Binding-site contacts:
Ligand atom C7 contacts residue SER333 of chain 3.D at 4.4 Å.
Ligand atom C8 contacts residue ASN332 of chain 3.D at 4.3 Å.
Ligand atom C7 contacts residue ASN355 of chain 3.D at 4.5 Å.
Ligand atom O7 contacts residue NAG1 of chain 3.R at 3.1 Å (h-bond).
Ligand atom C1 contacts residue SER357 of chain 3.D at 3.7 Å.
Ligand atom O5 contacts residue ASN332 of chain 3.D at 2.4 Å (h-bond).
Ligand atom C4 contacts residue NAG1 of chain 3.R at 3.7 Å.
Ligand atom O7 contacts residue ASN355 of chain 3.D at 3.3 Å (h-bond).
Ligand atom N2 contacts residue NAG1 of chain 3.R at 4.2 Å.
Ligand atom O3 contacts residue NAG2 of chain 3.R at 3.3 Å (h-bond).
Ligand atom O5 contacts residue SER357 of chain 3.D at 4.0 Å.
Ligand atom C1 contacts residue ASN332 of chain 3.D at 1.4 Å.
Ligand atom O3 contacts residue NAG1 of chain 3.R at 3.2 Å (h-bond).
Ligand atom O4 contacts residue NAG2 of chain 3.R at 3.1 Å (h-bond).
Ligand atom C8 contacts residue SER333 of chain 3.D at 4.3 Å.
Ligand atom C2 contacts residue ASN332 of chain 3.D at 2.5 Å.
Ligand atom N2 contacts residue SER357 of chain 3.D at 4.5 Å.
Ligand atom C2 contacts residue SER357 of chain 3.D at 4.0 Å.
Ligand atom C8 contacts residue NAG1 of chain 3.R at 3.9 Å.
Ligand atom O4 contacts residue NAG1 of chain 3.R at 4.3 Å.
Ligand atom O6 contacts residue NAG1 of chain 3.R at 4.4 Å.
Ligand atom C1 contacts residue SER333 of chain 3.D at 4.2 Å.
Ligand atom O7 contacts residue SER357 of chain 3.D at 3.1 Å (h-bond).
Ligand atom C7 contacts residue ASN332 of chain 3.D at 3.2 Å.
Ligand atom N2 contacts residue ASN332 of chain 3.D at 2.9 Å (h-bond).
Ligand atom N2 contacts residue SER333 of chain 3.D at 4.1 Å.
Ligand atom C8 contacts residue THR341 of chain 3.D at 4.0 Å.
Ligand atom C5 contacts residue ASN332 of chain 3.D at 3.7 Å.
Ligand atom C7 contacts residue SER357 of chain 3.D at 4.1 Å.
Ligand atom C7 contacts residue NAG1 of chain 3.R at 3.6 Å.
Ligand atom C3 contacts residue ASN332 of chain 3.D at 3.8 Å.
Ligand atom C2 contacts residue NAG1 of chain 3.R at 3.9 Å.
Ligand atom C3 contacts residue NAG1 of chain 3.R at 4.1 Å.
Ligand atom C3 contacts residue NAG2 of chain 3.R at 4.0 Å.
Ligand atom C4 contacts residue ASN332 of chain 3.D at 4.2 Å.
Ligand atom C4 contacts residue NAG2 of chain 3.R at 3.4 Å.
Ligand atom O7 contacts residue ASN332 of chain 3.D at 3.1 Å (h-bond).

The protein below binds the small molecule below.
Small molecule (SMILES): CC(=O)N[C@@H]1[C@@H](O)[C@H](O)[C@@H](CO)O[C@H]1O

Sequence of chain 3.D:
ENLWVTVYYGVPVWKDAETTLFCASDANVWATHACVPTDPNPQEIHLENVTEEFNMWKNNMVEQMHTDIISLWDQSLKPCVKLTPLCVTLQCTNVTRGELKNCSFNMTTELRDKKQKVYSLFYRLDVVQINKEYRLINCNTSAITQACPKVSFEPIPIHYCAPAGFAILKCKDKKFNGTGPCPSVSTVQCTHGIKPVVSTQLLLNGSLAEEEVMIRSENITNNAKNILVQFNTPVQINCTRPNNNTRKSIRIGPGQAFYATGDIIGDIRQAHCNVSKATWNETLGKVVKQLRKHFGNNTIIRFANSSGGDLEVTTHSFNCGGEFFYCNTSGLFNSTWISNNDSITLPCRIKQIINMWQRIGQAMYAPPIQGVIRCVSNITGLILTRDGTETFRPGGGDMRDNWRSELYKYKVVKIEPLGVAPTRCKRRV